The small molecule below binds the protein below.
Small molecule (SMILES): COc1ccc2c(O[C@@H]3C[C@H]4C(=O)N[C@]5(C(=O)NS(=O)(=O)C6CC6)C[C@H]5/C=C\CCCCN(C)C(=O)[C@@H]4C3)cc(-c3nc(C(C)C)cs3)nc2c1C

Sequence of chain 1.E:
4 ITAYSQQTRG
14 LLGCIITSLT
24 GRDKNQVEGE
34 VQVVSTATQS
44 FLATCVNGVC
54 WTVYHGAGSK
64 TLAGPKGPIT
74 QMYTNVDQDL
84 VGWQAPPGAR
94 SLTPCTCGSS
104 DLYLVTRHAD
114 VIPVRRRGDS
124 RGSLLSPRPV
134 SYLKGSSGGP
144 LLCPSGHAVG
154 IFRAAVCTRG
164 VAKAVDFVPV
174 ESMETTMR

Binding-site contacts:
Ligand atom C51 contacts residue HIS58 of chain 1.E at 3.5 Å.
Ligand atom C25 contacts residue ARG156 of chain 1.E at 3.6 Å.
Ligand atom O10 contacts residue ALA158 of chain 1.E at 3.0 Å (h-bond).
Ligand atom C36 contacts residue TYR57 of chain 1.E at 3.5 Å (hydrophobic).
Ligand atom O46 contacts residue LEU136 of chain 1.E at 3.4 Å (h-bond).
Ligand atom C4 contacts residue HIS58 of chain 1.E at 3.5 Å.
Ligand atom O42 contacts residue ARG156 of chain 1.E at 3.5 Å.
Ligand atom C43 contacts residue ARG156 of chain 1.E at 3.5 Å.
Ligand atom C16 contacts residue SER140 of chain 1.E at 3.6 Å.
Ligand atom C18 contacts residue LEU136 of chain 1.E at 3.4 Å (hydrophobic).
Ligand atom O10 contacts residue ALA157 of chain 1.E at 3.3 Å.
Ligand atom C17 contacts residue PHE155 of chain 1.E at 3.5 Å (hydrophobic).
Ligand atom N38 contacts residue HIS58 of chain 1.E at 3.2 Å.
Ligand atom O50 contacts residue SER140 of chain 1.E at 2.7 Å (h-bond).
Ligand atom S47 contacts residue SER140 of chain 1.E at 3.4 Å (h-bond).
Ligand atom C6 contacts residue HIS58 of chain 1.E at 3.7 Å.
Ligand atom C48 contacts residue HIS58 of chain 1.E at 3.5 Å.
Ligand atom O50 contacts residue PHE44 of chain 1.E at 3.5 Å.
Ligand atom O46 contacts residue LYS137 of chain 1.E at 3.5 Å.
Ligand atom C21 contacts residue ALA158 of chain 1.E at 3.5 Å (hydrophobic).
Ligand atom N33 contacts residue ASP82 of chain 1.E at 3.5 Å.
Ligand atom N8 contacts residue ARG156 of chain 1.E at 2.9 Å (salt-bridge).
Ligand atom C17 contacts residue ARG156 of chain 1.E at 3.4 Å.
Ligand atom N45 contacts residue SER140 of chain 1.E at 3.3 Å (h-bond).
Ligand atom C32 contacts residue ASP82 of chain 1.E at 3.6 Å.
Ligand atom O49 contacts residue LYS137 of chain 1.E at 3.3 Å.
Ligand atom C37 contacts residue HIS58 of chain 1.E at 3.7 Å.
Ligand atom C16 contacts residue ARG156 of chain 1.E at 3.5 Å.
Ligand atom C12 contacts residue SER140 of chain 1.E at 3.4 Å.
Ligand atom C17 contacts residue SER140 of chain 1.E at 3.4 Å.
Ligand atom N8 contacts residue HIS58 of chain 1.E at 3.6 Å (h-bond).
Ligand atom O7 contacts residue LYS137 of chain 1.E at 2.6 Å (salt-bridge).
Ligand atom O50 contacts residue GLY138 of chain 1.E at 3.4 Å.
Ligand atom O46 contacts residue SER140 of chain 1.E at 3.6 Å (h-bond).
Ligand atom O46 contacts residue GLY138 of chain 1.E at 3.1 Å (h-bond).
Ligand atom C51 contacts residue SER140 of chain 1.E at 3.5 Å.
Ligand atom C24 contacts residue ARG156 of chain 1.E at 3.7 Å.
Ligand atom O49 contacts residue GLY138 of chain 1.E at 3.2 Å (h-bond).
Ligand atom C52 contacts residue GLN42 of chain 1.E at 3.4 Å.
Ligand atom N45 contacts residue HIS58 of chain 1.E at 3.2 Å (h-bond).